The small molecule below binds the protein below.
Small molecule (SMILES): CC(=O)N[C@@H]1[C@@H](O)[C@H](O)[C@@H](CO)O[C@H]1O

Binding-site contacts:
Ligand atom C4 contacts residue ASN648 of chain 1.C at 4.2 Å.
Ligand atom C8 contacts residue ASN648 of chain 1.C at 4.3 Å.
Ligand atom C5 contacts residue ASN648 of chain 1.C at 3.7 Å.
Ligand atom N2 contacts residue ASN648 of chain 1.C at 2.8 Å (h-bond).
Ligand atom C1 contacts residue ASN648 of chain 1.C at 1.4 Å.
Ligand atom C7 contacts residue ASN648 of chain 1.C at 3.1 Å.
Ligand atom O5 contacts residue ASN648 of chain 1.C at 2.4 Å (h-bond).
Ligand atom C2 contacts residue ASN648 of chain 1.C at 2.4 Å.
Ligand atom C8 contacts residue HIS646 of chain 1.C at 4.4 Å.
Ligand atom C3 contacts residue ASN648 of chain 1.C at 3.8 Å.
Ligand atom O7 contacts residue ASN648 of chain 1.C at 3.0 Å (h-bond).

Sequence of chain 1.C:
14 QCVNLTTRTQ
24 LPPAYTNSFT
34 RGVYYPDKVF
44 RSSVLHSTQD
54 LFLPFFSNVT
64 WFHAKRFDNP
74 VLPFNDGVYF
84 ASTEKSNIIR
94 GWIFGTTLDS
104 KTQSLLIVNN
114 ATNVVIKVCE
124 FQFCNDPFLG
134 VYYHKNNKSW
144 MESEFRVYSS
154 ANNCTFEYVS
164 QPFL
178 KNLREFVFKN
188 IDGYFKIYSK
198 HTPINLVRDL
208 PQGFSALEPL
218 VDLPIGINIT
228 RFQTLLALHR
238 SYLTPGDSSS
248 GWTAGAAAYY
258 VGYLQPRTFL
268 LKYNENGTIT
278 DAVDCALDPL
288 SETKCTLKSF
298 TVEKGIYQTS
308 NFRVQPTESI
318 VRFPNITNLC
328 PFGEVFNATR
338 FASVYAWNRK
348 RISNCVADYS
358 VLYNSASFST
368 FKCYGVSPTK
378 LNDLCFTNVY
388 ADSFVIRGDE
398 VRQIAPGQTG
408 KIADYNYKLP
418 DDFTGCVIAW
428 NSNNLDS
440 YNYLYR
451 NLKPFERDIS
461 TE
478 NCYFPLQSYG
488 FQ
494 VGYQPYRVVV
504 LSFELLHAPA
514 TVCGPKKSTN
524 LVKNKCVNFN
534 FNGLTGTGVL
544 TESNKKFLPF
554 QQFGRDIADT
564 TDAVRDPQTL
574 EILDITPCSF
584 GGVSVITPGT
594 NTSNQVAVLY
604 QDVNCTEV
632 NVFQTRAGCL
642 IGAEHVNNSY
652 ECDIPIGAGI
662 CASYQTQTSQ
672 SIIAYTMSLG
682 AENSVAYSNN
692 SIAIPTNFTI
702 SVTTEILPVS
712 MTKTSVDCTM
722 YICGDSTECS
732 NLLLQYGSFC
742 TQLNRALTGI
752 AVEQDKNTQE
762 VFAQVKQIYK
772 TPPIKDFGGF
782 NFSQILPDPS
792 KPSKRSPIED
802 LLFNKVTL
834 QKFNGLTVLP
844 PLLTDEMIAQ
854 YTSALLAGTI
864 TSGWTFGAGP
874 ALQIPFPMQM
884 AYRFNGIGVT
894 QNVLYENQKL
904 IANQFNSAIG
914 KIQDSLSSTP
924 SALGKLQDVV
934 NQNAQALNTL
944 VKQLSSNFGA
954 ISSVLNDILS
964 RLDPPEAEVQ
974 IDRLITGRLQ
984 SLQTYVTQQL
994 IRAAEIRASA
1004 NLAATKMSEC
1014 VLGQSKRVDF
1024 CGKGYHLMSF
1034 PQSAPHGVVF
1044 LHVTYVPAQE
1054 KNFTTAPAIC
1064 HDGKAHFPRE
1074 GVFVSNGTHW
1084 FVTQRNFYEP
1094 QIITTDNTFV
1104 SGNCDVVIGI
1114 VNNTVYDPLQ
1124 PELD